Sequence of chain 1.B:
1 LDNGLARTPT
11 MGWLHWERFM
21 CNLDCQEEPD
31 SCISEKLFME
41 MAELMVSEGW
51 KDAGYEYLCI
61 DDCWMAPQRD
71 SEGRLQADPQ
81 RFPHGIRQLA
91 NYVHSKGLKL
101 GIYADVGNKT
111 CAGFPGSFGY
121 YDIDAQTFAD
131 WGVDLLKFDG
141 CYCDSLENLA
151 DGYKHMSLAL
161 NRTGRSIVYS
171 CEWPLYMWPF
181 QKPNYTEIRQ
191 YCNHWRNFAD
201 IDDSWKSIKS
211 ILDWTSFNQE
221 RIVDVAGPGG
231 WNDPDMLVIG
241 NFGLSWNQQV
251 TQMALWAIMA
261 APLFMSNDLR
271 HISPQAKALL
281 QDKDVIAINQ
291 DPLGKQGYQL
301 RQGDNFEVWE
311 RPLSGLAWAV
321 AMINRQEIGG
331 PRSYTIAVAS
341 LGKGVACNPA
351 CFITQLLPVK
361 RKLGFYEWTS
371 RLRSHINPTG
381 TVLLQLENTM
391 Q

Binding-site contacts:
Ligand atom O6 contacts residue TYR103 of chain 1.B at 3.8 Å.
Ligand atom O6 contacts residue CYS111 of chain 1.B at 3.3 Å.
Ligand atom O3 contacts residue ARG196 of chain 1.B at 3.1 Å (salt-bridge).
Ligand atom O4 contacts residue GLU172 of chain 1.B at 3.8 Å.
Ligand atom C3 contacts residue ASP200 of chain 1.B at 3.5 Å.
Ligand atom C2 contacts residue ASP200 of chain 1.B at 3.6 Å.
Ligand atom C5 contacts residue TRP16 of chain 1.B at 3.7 Å (hydrophobic).
Ligand atom O3 contacts residue ASP200 of chain 1.B at 3.6 Å.
Ligand atom O1 contacts residue ASP139 of chain 1.B at 3.7 Å.
Ligand atom C6 contacts residue TYR103 of chain 1.B at 3.8 Å (hydrophobic).
Ligand atom O5 contacts residue TYR103 of chain 1.B at 3.8 Å.
Ligand atom C4 contacts residue ASP61 of chain 1.B at 3.4 Å.
Ligand atom O2 contacts residue ASP200 of chain 1.B at 2.7 Å (salt-bridge).
Ligand atom C2 contacts residue ASP139 of chain 1.B at 3.4 Å.
Ligand atom C1 contacts residue CYS111 of chain 1.B at 3.7 Å (hydrophobic).
Ligand atom O4 contacts residue ASP61 of chain 1.B at 2.7 Å (salt-bridge).
Ligand atom O2 contacts residue ARG196 of chain 1.B at 3.1 Å (salt-bridge).
Ligand atom O6 contacts residue TRP16 of chain 1.B at 3.7 Å.
Ligand atom C4 contacts residue TRP16 of chain 1.B at 3.8 Å (hydrophobic).
Ligand atom O5 contacts residue CYS111 of chain 1.B at 3.5 Å.
Ligand atom O3 contacts residue LYS137 of chain 1.B at 2.8 Å (salt-bridge).
Ligand atom O4 contacts residue LYS137 of chain 1.B at 3.0 Å (salt-bridge).
Ligand atom C6 contacts residue ASP61 of chain 1.B at 3.4 Å.
Ligand atom O4 contacts residue ASP139 of chain 1.B at 3.9 Å.
Ligand atom C6 contacts residue TRP16 of chain 1.B at 3.7 Å (hydrophobic).
Ligand atom O1 contacts residue TYR176 of chain 1.B at 3.9 Å.
Ligand atom O4 contacts residue TYR103 of chain 1.B at 3.4 Å.
Ligand atom C1 contacts residue GLU172 of chain 1.B at 3.8 Å.
Ligand atom O2 contacts residue GLU172 of chain 1.B at 2.6 Å (salt-bridge).
Ligand atom O6 contacts residue ASP62 of chain 1.B at 2.5 Å (salt-bridge).
Ligand atom C4 contacts residue LYS137 of chain 1.B at 3.6 Å.
Ligand atom C3 contacts residue LYS137 of chain 1.B at 3.6 Å.
Ligand atom C1 contacts residue TYR176 of chain 1.B at 3.9 Å (hydrophobic).
Ligand atom O5 contacts residue ASP139 of chain 1.B at 2.9 Å (salt-bridge).
Ligand atom C2 contacts residue GLU172 of chain 1.B at 3.0 Å.
Ligand atom O1 contacts residue CYS111 of chain 1.B at 4.0 Å.
Ligand atom C6 contacts residue ASP62 of chain 1.B at 3.2 Å.
Ligand atom C2 contacts residue ARG196 of chain 1.B at 3.9 Å.
Ligand atom O1 contacts residue ASP200 of chain 1.B at 3.1 Å (salt-bridge).
Ligand atom C1 contacts residue ASP139 of chain 1.B at 2.6 Å.

A small-molecule ligand and the protein it binds are described below.
Small molecule (SMILES): OC[C@H]1O[C@H](O)[C@H](O)[C@@H](O)[C@H]1O